Sequence of chain 2.LA:
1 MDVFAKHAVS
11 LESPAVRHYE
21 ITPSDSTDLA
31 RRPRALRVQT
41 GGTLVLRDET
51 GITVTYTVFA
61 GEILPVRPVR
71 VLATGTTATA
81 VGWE

A protein and the small-molecule ligand that binds it are described below.
Small molecule (SMILES): CC[C@H](C)[C@H](N)C(=O)N[C@@H](C)C(=O)N[C@@H](CC(C)C)C(=O)NCC(=O)N[C@@H](CC(C)C)C(=O)NCC(=O)N[C@@H](CC(C)C)C(=O)NCC(=O)N[C@@H](CC(C)C)C(=O)N[C@@H](C)C=O

Sequence of chain 2.MA:
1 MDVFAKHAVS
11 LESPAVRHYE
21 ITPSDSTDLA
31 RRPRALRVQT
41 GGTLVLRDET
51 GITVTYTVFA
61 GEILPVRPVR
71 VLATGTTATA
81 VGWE

Sequence of chain 2.NA:
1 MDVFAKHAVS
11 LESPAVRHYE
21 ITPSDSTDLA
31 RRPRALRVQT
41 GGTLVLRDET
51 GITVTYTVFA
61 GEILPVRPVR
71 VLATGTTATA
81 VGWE

Binding-site contacts:
Ligand atom CB contacts residue PRO65 of chain 2.MA at 3.7 Å (hydrophobic).
Ligand atom CB contacts residue PRO14 of chain 2.KA at 3.8 Å (hydrophobic).
Ligand atom CA contacts residue PRO65 of chain 2.LA at 3.7 Å (hydrophobic).
Ligand atom CD1 contacts residue ALA35 of chain 2.KA at 3.7 Å (hydrophobic).
Ligand atom C contacts residue PRO65 of chain 2.OA at 3.8 Å (hydrophobic).
Ligand atom CB contacts residue PRO14 of chain 2.LA at 3.7 Å (hydrophobic).
Ligand atom CG2 contacts residue ALA35 of chain 2.LA at 3.7 Å (hydrophobic).
Ligand atom CD1 contacts residue ALA35 of chain 2.MA at 3.7 Å (hydrophobic).
Ligand atom O contacts residue PRO65 of chain 2.KA at 3.4 Å.
Ligand atom CB contacts residue SER13 of chain 2.NA at 3.5 Å.
Ligand atom N contacts residue GLU12 of chain 2.NA at 3.6 Å (salt-bridge).
Ligand atom O contacts residue ILE63 of chain 2.LA at 3.5 Å.
Ligand atom N contacts residue PRO65 of chain 2.MA at 3.8 Å.
Ligand atom CG contacts residue ALA35 of chain 2.NA at 3.8 Å (hydrophobic).
Ligand atom CB contacts residue PRO65 of chain 2.NA at 3.7 Å (hydrophobic).
Ligand atom O contacts residue LEU11 of chain 2.MA at 3.7 Å.
Ligand atom CD2 contacts residue LEU11 of chain 2.NA at 3.7 Å (hydrophobic).
Ligand atom O contacts residue PRO65 of chain 2.LA at 3.5 Å.
Ligand atom CD2 contacts residue SER13 of chain 2.OA at 3.8 Å.
Ligand atom CD2 contacts residue PRO65 of chain 2.MA at 3.8 Å (hydrophobic).
Ligand atom CD1 contacts residue SER13 of chain 2.LA at 3.3 Å.
Ligand atom CG1 contacts residue PRO65 of chain 2.NA at 3.6 Å (hydrophobic).
Ligand atom CG contacts residue SER13 of chain 2.OA at 3.7 Å.
Ligand atom O contacts residue GLU12 of chain 2.OA at 2.7 Å (salt-bridge).
Ligand atom N contacts residue GLU12 of chain 2.MA at 3.5 Å (salt-bridge).
Ligand atom C contacts residue GLU12 of chain 2.OA at 3.4 Å.
Ligand atom CB contacts residue GLU12 of chain 2.KA at 3.2 Å.
Ligand atom CD1 contacts residue LEU11 of chain 2.MA at 3.7 Å (hydrophobic).
Ligand atom CA contacts residue GLU12 of chain 2.MA at 3.3 Å.
Ligand atom N contacts residue GLU12 of chain 2.KA at 3.7 Å.
Ligand atom C contacts residue GLU12 of chain 2.LA at 3.7 Å.
Ligand atom CD2 contacts residue PRO65 of chain 2.LA at 3.6 Å (hydrophobic).
Ligand atom CD2 contacts residue ALA15 of chain 2.OA at 3.5 Å (hydrophobic).
Ligand atom O contacts residue PRO65 of chain 2.OA at 3.8 Å.
Ligand atom O contacts residue PRO65 of chain 2.OA at 3.2 Å.
Ligand atom O contacts residue GLU12 of chain 2.LA at 3.3 Å (salt-bridge).
Ligand atom CA contacts residue GLU12 of chain 2.OA at 3.3 Å.
Ligand atom CD1 contacts residue SER13 of chain 2.NA at 3.8 Å.
Ligand atom CD2 contacts residue ALA35 of chain 2.NA at 3.8 Å (hydrophobic).
Ligand atom CD2 contacts residue PRO14 of chain 2.LA at 3.7 Å (hydrophobic).

Sequence of chain 2.OA:
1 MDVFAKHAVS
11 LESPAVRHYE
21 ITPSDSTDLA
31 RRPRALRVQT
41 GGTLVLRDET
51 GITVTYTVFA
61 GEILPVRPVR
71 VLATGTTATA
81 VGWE

Sequence of chain 2.KA:
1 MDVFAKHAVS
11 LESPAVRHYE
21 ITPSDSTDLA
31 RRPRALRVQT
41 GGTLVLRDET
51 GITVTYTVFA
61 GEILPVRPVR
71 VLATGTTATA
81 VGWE